Binding-site contacts:
Ligand atom C12 contacts residue GLN105 of chain 1.A at 4.0 Å.
Ligand atom N3 contacts residue ILE84 of chain 1.A at 3.4 Å.
Ligand atom O2 contacts residue GLY34 of chain 1.A at 3.5 Å.
Ligand atom C21 contacts residue GLY34 of chain 1.A at 4.0 Å.
Ligand atom N4 contacts residue CYS166 of chain 1.A at 3.9 Å.
Ligand atom C16 contacts residue LYS54 of chain 1.A at 3.8 Å.
Ligand atom N2 contacts residue LEU156 of chain 1.A at 3.9 Å.
Ligand atom C5 contacts residue ILE31 of chain 1.A at 4.0 Å (hydrophobic).
Ligand atom C22 contacts residue GLY34 of chain 1.A at 3.9 Å.
Ligand atom O1 contacts residue LYS54 of chain 1.A at 2.7 Å (salt-bridge).
Ligand atom C14 contacts residue LYS54 of chain 1.A at 3.8 Å.
Ligand atom N2 contacts residue ALA52 of chain 1.A at 3.4 Å.
Ligand atom C8 contacts residue MET108 of chain 1.A at 3.1 Å (hydrophobic).
Ligand atom N1 contacts residue ALA52 of chain 1.A at 3.8 Å.
Ligand atom C20 contacts residue TYR36 of chain 1.A at 3.9 Å (hydrophobic).
Ligand atom CL contacts residue GLU33 of chain 1.A at 3.6 Å.
Ligand atom C3 contacts residue ILE31 of chain 1.A at 3.6 Å (hydrophobic).
Ligand atom N3 contacts residue GLN105 of chain 1.A at 2.8 Å (h-bond).
Ligand atom CL contacts residue GLY32 of chain 1.A at 3.4 Å.
Ligand atom C5 contacts residue ASP111 of chain 1.A at 3.5 Å.
Ligand atom CL contacts residue VAL39 of chain 1.A at 3.5 Å.
Ligand atom N1 contacts residue ASP106 of chain 1.A at 3.8 Å.
Ligand atom C10 contacts residue LEU156 of chain 1.A at 3.7 Å (hydrophobic).
Ligand atom C15 contacts residue ASP167 of chain 1.A at 3.8 Å.
Ligand atom C22 contacts residue LYS54 of chain 1.A at 3.8 Å.
Ligand atom C23 contacts residue LYS54 of chain 1.A at 3.8 Å.
Ligand atom C20 contacts residue GLY37 of chain 1.A at 3.4 Å.
Ligand atom O2 contacts residue GLY37 of chain 1.A at 3.2 Å.
Ligand atom O1 contacts residue GLN105 of chain 1.A at 3.7 Å.
Ligand atom C4 contacts residue ILE31 of chain 1.A at 3.7 Å (hydrophobic).
Ligand atom N2 contacts residue MET108 of chain 1.A at 3.8 Å.
Ligand atom C9 contacts residue LEU156 of chain 1.A at 3.7 Å (hydrophobic).
Ligand atom N2 contacts residue ASP106 of chain 1.A at 3.2 Å (salt-bridge).
Ligand atom C2 contacts residue ILE31 of chain 1.A at 3.8 Å (hydrophobic).
Ligand atom C13 contacts residue GLN105 of chain 1.A at 3.5 Å.
Ligand atom C17 contacts residue LYS54 of chain 1.A at 3.5 Å.
Ligand atom C2 contacts residue VAL39 of chain 1.A at 3.9 Å (hydrophobic).
Ligand atom N1 contacts residue MET108 of chain 1.A at 3.0 Å (h-bond).
Ligand atom N1 contacts residue LEU107 of chain 1.A at 3.8 Å.
Ligand atom C13 contacts residue ILE84 of chain 1.A at 3.3 Å (hydrophobic).

Sequence of chain 1.A:
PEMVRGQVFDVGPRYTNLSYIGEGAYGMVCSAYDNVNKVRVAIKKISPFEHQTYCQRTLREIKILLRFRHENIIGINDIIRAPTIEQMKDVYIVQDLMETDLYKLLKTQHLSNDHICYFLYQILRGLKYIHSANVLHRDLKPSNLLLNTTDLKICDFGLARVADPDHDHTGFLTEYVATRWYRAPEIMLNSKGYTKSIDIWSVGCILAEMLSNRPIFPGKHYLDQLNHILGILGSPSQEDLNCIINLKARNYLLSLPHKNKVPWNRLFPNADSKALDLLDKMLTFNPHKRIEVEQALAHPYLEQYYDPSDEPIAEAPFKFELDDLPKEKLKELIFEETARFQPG

A protein and the small-molecule ligand that binds it are described below.
Small molecule (SMILES): O=C(NCc1ccc2c(c1)CCO2)c1cc(-c2[nH]ncc2-c2cccc(Cl)c2)c[nH]1